Sequence of chain 1.A:
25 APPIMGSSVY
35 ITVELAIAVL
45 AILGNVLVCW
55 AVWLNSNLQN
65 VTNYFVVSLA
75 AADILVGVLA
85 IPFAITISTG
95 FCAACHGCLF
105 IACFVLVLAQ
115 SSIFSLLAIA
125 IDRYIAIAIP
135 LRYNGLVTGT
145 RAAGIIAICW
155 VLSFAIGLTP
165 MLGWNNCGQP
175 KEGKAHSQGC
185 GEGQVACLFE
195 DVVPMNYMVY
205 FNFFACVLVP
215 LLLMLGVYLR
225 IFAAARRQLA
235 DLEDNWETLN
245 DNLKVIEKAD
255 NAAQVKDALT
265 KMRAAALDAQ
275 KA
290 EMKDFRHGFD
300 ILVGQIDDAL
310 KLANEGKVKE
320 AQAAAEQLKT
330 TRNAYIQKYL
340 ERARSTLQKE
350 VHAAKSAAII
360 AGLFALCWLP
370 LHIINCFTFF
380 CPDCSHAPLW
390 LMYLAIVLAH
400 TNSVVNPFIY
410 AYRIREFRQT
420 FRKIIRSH

This small molecule binds to this protein.
Small molecule (SMILES): Nc1nc(-c2ccco2)c2cc(Br)ccc2n1

Binding-site contacts:
Ligand atom C05 contacts residue LEU370 of chain 1.A at 3.4 Å (hydrophobic).
Ligand atom C10 contacts residue LEU370 of chain 1.A at 4.0 Å (hydrophobic).
Ligand atom C15 contacts residue ILE395 of chain 1.A at 3.6 Å (hydrophobic).
Ligand atom N01 contacts residue GLU194 of chain 1.A at 3.1 Å (salt-bridge).
Ligand atom O09 contacts residue MET202 of chain 1.A at 3.5 Å.
Ligand atom C04 contacts residue LEU370 of chain 1.A at 3.7 Å (hydrophobic).
Ligand atom C04 contacts residue PHE193 of chain 1.A at 3.6 Å (hydrophobic).
Ligand atom C07 contacts residue MET202 of chain 1.A at 3.8 Å (hydrophobic).
Ligand atom BR13 contacts residue HIS399 of chain 1.A at 4.0 Å.
Ligand atom N01 contacts residue MET391 of chain 1.A at 3.9 Å.
Ligand atom C07 contacts residue TRP367 of chain 1.A at 3.5 Å (hydrophobic).
Ligand atom N01 contacts residue ASN374 of chain 1.A at 2.8 Å (h-bond).
Ligand atom C08 contacts residue LEU370 of chain 1.A at 3.9 Å (hydrophobic).
Ligand atom N01 contacts residue MET199 of chain 1.A at 3.7 Å.
Ligand atom N17 contacts residue PHE193 of chain 1.A at 3.4 Å.
Ligand atom C15 contacts residue PHE193 of chain 1.A at 3.6 Å (hydrophobic).
Ligand atom C05 contacts residue MET202 of chain 1.A at 3.7 Å (hydrophobic).
Ligand atom C05 contacts residue PHE193 of chain 1.A at 4.0 Å (hydrophobic).
Ligand atom C08 contacts residue TRP367 of chain 1.A at 4.0 Å (hydrophobic).
Ligand atom C08 contacts residue HIS371 of chain 1.A at 3.4 Å.
Ligand atom BR13 contacts residue VAL109 of chain 1.A at 4.0 Å.
Ligand atom C14 contacts residue PHE193 of chain 1.A at 4.0 Å (hydrophobic).
Ligand atom C12 contacts residue PHE193 of chain 1.A at 4.0 Å (hydrophobic).
Ligand atom C02 contacts residue ASN374 of chain 1.A at 3.7 Å.
Ligand atom C14 contacts residue ILE91 of chain 1.A at 4.0 Å (hydrophobic).
Ligand atom C11 contacts residue PHE193 of chain 1.A at 3.9 Å (hydrophobic).
Ligand atom C16 contacts residue PHE193 of chain 1.A at 3.5 Å (hydrophobic).
Ligand atom N03 contacts residue PHE193 of chain 1.A at 3.5 Å.
Ligand atom C08 contacts residue MET202 of chain 1.A at 3.6 Å (hydrophobic).
Ligand atom C06 contacts residue LEU370 of chain 1.A at 3.9 Å (hydrophobic).
Ligand atom C06 contacts residue LEU110 of chain 1.A at 3.7 Å (hydrophobic).
Ligand atom N03 contacts residue ASN374 of chain 1.A at 3.3 Å (h-bond).
Ligand atom BR13 contacts residue ALA88 of chain 1.A at 3.8 Å.
Ligand atom C14 contacts residue ILE395 of chain 1.A at 3.7 Å (hydrophobic).
Ligand atom O09 contacts residue ASN374 of chain 1.A at 3.3 Å (h-bond).
Ligand atom C02 contacts residue PHE193 of chain 1.A at 3.5 Å (hydrophobic).
Ligand atom O09 contacts residue LEU370 of chain 1.A at 3.3 Å.
Ligand atom C10 contacts residue PHE193 of chain 1.A at 3.8 Å (hydrophobic).
Ligand atom C07 contacts residue LEU110 of chain 1.A at 3.5 Å (hydrophobic).
Ligand atom C06 contacts residue MET202 of chain 1.A at 3.8 Å (hydrophobic).